Binding-site contacts:
Ligand atom N2 contacts residue GLY90 of chain 1.A at 4.4 Å.
Ligand atom C2 contacts residue ASN91 of chain 1.A at 2.4 Å.
Ligand atom C8 contacts residue GLY90 of chain 1.A at 3.9 Å.
Ligand atom C5 contacts residue ASN91 of chain 1.A at 3.5 Å.
Ligand atom O7 contacts residue ASN91 of chain 1.A at 4.0 Å.
Ligand atom C7 contacts residue ASN91 of chain 1.A at 3.8 Å.
Ligand atom C7 contacts residue GLY90 of chain 1.A at 4.0 Å.
Ligand atom C3 contacts residue ASN91 of chain 1.A at 3.7 Å.
Ligand atom O7 contacts residue GLY90 of chain 1.A at 4.0 Å.
Ligand atom C1 contacts residue ASN91 of chain 1.A at 1.4 Å.
Ligand atom C4 contacts residue ASN91 of chain 1.A at 4.1 Å.
Ligand atom O5 contacts residue ASN91 of chain 1.A at 2.2 Å (h-bond).
Ligand atom N2 contacts residue ASN91 of chain 1.A at 3.0 Å (h-bond).

The small molecule below binds the protein below.
Small molecule (SMILES): CC(=O)N[C@@H]1[C@@H](O)[C@H](O)[C@@H](CO)O[C@H]1O

Sequence of chain 1.A:
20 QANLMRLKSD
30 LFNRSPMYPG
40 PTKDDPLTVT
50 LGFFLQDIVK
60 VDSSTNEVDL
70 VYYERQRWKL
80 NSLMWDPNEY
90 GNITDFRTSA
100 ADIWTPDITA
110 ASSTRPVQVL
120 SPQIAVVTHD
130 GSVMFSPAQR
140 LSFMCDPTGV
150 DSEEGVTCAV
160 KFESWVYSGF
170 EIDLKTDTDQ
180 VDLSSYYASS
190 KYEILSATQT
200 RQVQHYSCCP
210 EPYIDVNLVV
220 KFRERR